Sequence of chain 1.A:
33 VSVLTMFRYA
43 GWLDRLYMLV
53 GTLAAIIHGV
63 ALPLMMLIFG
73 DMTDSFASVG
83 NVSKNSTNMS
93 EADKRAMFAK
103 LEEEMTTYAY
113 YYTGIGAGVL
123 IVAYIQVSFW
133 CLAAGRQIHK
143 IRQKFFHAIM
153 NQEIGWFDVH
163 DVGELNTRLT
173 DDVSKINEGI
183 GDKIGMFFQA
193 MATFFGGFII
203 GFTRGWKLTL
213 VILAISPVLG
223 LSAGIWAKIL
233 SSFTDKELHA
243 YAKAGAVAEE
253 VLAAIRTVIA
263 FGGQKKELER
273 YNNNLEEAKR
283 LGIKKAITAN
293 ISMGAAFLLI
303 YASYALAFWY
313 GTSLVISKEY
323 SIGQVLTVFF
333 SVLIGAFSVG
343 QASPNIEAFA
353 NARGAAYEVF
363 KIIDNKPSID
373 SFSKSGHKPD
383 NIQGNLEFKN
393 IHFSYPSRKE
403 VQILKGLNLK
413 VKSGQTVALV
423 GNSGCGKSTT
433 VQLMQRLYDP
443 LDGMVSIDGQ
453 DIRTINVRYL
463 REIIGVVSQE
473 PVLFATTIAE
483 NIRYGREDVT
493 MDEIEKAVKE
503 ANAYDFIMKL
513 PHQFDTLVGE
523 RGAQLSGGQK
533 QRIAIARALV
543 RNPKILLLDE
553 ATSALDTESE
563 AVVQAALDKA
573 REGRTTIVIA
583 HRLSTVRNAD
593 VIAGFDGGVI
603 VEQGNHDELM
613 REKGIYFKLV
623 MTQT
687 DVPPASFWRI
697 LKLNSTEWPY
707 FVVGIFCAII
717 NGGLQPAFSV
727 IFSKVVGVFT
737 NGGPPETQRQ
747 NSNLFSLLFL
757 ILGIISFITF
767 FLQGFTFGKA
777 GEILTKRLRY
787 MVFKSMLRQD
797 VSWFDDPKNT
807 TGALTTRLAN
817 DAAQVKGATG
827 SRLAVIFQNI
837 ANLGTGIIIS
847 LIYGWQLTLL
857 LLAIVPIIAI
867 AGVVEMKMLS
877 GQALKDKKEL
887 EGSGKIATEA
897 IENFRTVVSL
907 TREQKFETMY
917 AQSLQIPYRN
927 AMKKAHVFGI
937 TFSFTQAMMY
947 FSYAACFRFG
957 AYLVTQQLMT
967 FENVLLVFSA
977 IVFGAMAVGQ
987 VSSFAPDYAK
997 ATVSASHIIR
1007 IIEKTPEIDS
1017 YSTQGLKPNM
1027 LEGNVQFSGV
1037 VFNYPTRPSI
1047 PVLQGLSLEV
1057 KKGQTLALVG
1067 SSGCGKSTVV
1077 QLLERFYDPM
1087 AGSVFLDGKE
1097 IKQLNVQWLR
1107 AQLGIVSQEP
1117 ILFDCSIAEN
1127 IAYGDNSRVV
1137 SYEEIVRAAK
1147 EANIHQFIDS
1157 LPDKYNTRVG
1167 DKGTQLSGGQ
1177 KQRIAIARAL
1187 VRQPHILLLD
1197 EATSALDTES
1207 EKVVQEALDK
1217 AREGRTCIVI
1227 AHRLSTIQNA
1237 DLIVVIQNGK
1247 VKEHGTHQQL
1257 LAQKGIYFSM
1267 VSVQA

A small-molecule ligand and the protein it binds are described below.
Small molecule (SMILES): CC(C)(C)c1cc(C(C)(C)C)c(NC(=O)c2c[nH]c3ccccc3c2=O)cc1O

Binding-site contacts:
Ligand atom C02 contacts residue ALA981 of chain 1.A at 4.3 Å (hydrophobic).
Ligand atom C28 contacts residue GLY868 of chain 1.A at 4.2 Å.
Ligand atom C26 contacts residue GLY868 of chain 1.A at 4.5 Å.
Ligand atom C14 contacts residue GLN343 of chain 1.A at 4.1 Å.
Ligand atom C03 contacts residue VAL984 of chain 1.A at 3.6 Å (hydrophobic).
Ligand atom C17 contacts residue PHE339 of chain 1.A at 4.4 Å (hydrophobic).
Ligand atom O25 contacts residue GLU871 of chain 1.A at 2.6 Å (salt-bridge).
Ligand atom C23 contacts residue GLN343 of chain 1.A at 3.6 Å.
Ligand atom C03 contacts residue ALA981 of chain 1.A at 4.1 Å (hydrophobic).
Ligand atom C12 contacts residue GLN343 of chain 1.A at 4.0 Å.
Ligand atom O24 contacts residue GLN343 of chain 1.A at 2.9 Å (h-bond).
Ligand atom C19 contacts residue PHE339 of chain 1.A at 4.2 Å (hydrophobic).
Ligand atom C21 contacts residue PHE339 of chain 1.A at 3.7 Å (hydrophobic).
Ligand atom C08 contacts residue GLU871 of chain 1.A at 3.3 Å.
Ligand atom C27 contacts residue GLU871 of chain 1.A at 3.3 Å.
Ligand atom C20 contacts residue PHE339 of chain 1.A at 3.7 Å (hydrophobic).
Ligand atom C04 contacts residue ALA981 of chain 1.A at 4.0 Å (hydrophobic).
Ligand atom C07 contacts residue GLU871 of chain 1.A at 4.0 Å.
Ligand atom N16 contacts residue ALA981 of chain 1.A at 4.4 Å.
Ligand atom C27 contacts residue MET872 of chain 1.A at 4.1 Å (hydrophobic).
Ligand atom C19 contacts residue ILE336 of chain 1.A at 4.4 Å (hydrophobic).
Ligand atom O13 contacts residue GLN343 of chain 1.A at 3.2 Å (h-bond).
Ligand atom C09 contacts residue GLU871 of chain 1.A at 4.1 Å.
Ligand atom C28 contacts residue MET872 of chain 1.A at 3.5 Å (hydrophobic).
Ligand atom C27 contacts residue GLY868 of chain 1.A at 3.4 Å.
Ligand atom C01 contacts residue ALA981 of chain 1.A at 3.9 Å (hydrophobic).
Ligand atom C20 contacts residue ILE336 of chain 1.A at 4.4 Å (hydrophobic).
Ligand atom C26 contacts residue GLU871 of chain 1.A at 4.2 Å.
Ligand atom C22 contacts residue PHE339 of chain 1.A at 4.0 Å (hydrophobic).
Ligand atom C03 contacts residue GLY985 of chain 1.A at 3.8 Å.